Binding-site contacts:
Ligand atom C5 contacts residue ASN98 of chain 1.B at 3.7 Å.
Ligand atom C4 contacts residue GLN97 of chain 1.B at 4.3 Å.
Ligand atom C5 contacts residue ARG220 of chain 1.B at 4.3 Å.
Ligand atom C8 contacts residue ASN98 of chain 1.B at 4.5 Å.
Ligand atom N2 contacts residue GLN97 of chain 1.B at 3.7 Å.
Ligand atom O5 contacts residue ASN98 of chain 1.B at 2.4 Å (h-bond).
Ligand atom N2 contacts residue ASN98 of chain 1.B at 2.6 Å (h-bond).
Ligand atom C3 contacts residue ASN98 of chain 1.B at 3.6 Å.
Ligand atom C5 contacts residue GLN97 of chain 1.B at 4.5 Å.
Ligand atom C1 contacts residue GLN97 of chain 1.B at 4.0 Å.
Ligand atom C8 contacts residue GLN97 of chain 1.B at 4.0 Å.
Ligand atom C2 contacts residue ASN98 of chain 1.B at 2.3 Å.
Ligand atom C1 contacts residue ASN98 of chain 1.B at 1.4 Å.
Ligand atom C3 contacts residue GLN97 of chain 1.B at 3.6 Å.
Ligand atom O3 contacts residue GLN97 of chain 1.B at 4.4 Å.
Ligand atom C4 contacts residue ASN98 of chain 1.B at 4.2 Å.
Ligand atom O7 contacts residue ASN98 of chain 1.B at 3.5 Å (h-bond).
Ligand atom O5 contacts residue ARG220 of chain 1.B at 4.0 Å.
Ligand atom C2 contacts residue GLN97 of chain 1.B at 4.1 Å.
Ligand atom C7 contacts residue ASN98 of chain 1.B at 3.3 Å.
Ligand atom O4 contacts residue GLN97 of chain 1.B at 4.3 Å.
Ligand atom C1 contacts residue ARG220 of chain 1.B at 4.1 Å.

Sequence of chain 1.B:
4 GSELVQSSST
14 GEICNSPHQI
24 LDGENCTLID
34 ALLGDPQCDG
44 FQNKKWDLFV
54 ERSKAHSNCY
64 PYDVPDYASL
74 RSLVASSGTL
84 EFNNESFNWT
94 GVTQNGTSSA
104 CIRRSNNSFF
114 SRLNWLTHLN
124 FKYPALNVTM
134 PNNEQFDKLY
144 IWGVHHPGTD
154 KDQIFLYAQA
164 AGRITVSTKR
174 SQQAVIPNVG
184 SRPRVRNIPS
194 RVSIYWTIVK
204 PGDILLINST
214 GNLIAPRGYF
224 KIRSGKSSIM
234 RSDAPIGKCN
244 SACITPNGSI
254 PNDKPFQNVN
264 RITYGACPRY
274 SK

A protein and the small-molecule ligand that binds it are described below.
Small molecule (SMILES): CC(=O)N[C@@H]1[C@@H](O)[C@H](O)[C@@H](CO)O[C@H]1O